A protein and the small-molecule ligand that binds it are described below.
Small molecule (SMILES): CC(=O)N[C@@H]1[C@@H](O)[C@H](O)[C@@H](CO)O[C@H]1O

Sequence of chain 9.K:
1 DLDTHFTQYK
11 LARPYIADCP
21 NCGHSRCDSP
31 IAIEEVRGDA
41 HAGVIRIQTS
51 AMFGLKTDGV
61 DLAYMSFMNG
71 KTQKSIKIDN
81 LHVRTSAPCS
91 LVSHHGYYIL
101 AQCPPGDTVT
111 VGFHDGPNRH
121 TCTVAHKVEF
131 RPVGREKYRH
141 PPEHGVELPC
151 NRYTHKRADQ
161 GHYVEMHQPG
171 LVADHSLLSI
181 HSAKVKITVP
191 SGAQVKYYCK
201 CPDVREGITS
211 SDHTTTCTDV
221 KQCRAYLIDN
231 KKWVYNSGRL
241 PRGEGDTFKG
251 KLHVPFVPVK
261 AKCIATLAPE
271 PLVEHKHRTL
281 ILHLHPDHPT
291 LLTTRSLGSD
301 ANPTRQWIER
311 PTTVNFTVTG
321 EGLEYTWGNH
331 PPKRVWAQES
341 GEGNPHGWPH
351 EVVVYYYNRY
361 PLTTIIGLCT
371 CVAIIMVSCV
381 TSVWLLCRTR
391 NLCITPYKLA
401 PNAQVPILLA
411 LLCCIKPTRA

Binding-site contacts:
Ligand atom O5 contacts residue THR313 of chain 9.K at 4.3 Å.
Ligand atom C4 contacts residue ASN315 of chain 9.K at 4.3 Å.
Ligand atom C8 contacts residue ASN315 of chain 9.K at 3.5 Å.
Ligand atom C1 contacts residue VAL314 of chain 9.K at 4.4 Å (hydrophobic).
Ligand atom C6 contacts residue THR313 of chain 9.K at 4.5 Å.
Ligand atom O5 contacts residue VAL314 of chain 9.K at 3.8 Å.
Ligand atom C6 contacts residue ASN315 of chain 9.K at 4.5 Å.
Ligand atom N2 contacts residue ASN315 of chain 9.K at 2.8 Å (h-bond).
Ligand atom C5 contacts residue ASN315 of chain 9.K at 3.7 Å.
Ligand atom C2 contacts residue ASN315 of chain 9.K at 2.5 Å.
Ligand atom C1 contacts residue ASN315 of chain 9.K at 1.4 Å.
Ligand atom O5 contacts residue ASN315 of chain 9.K at 2.4 Å (h-bond).
Ligand atom O7 contacts residue ASN315 of chain 9.K at 4.2 Å.
Ligand atom C8 contacts residue ILE281 of chain 9.K at 4.5 Å (hydrophobic).
Ligand atom C7 contacts residue ASN315 of chain 9.K at 3.3 Å.
Ligand atom C3 contacts residue ASN315 of chain 9.K at 3.8 Å.